Binding-site contacts:
Ligand atom CE1 contacts residue LYS781 of chain 1.J at 3.2 Å.
Ligand atom CA contacts residue ARG744 of chain 1.J at 3.6 Å.
Ligand atom CG2 contacts residue LEU746 of chain 1.J at 3.1 Å (hydrophobic).
Ligand atom CAE contacts residue ASN677 of chain 1.I at 3.4 Å.
Ligand atom OG1 contacts residue LEU746 of chain 1.J at 2.8 Å (h-bond).
Ligand atom CA contacts residue GLN739 of chain 1.J at 3.5 Å.
Ligand atom CA contacts residue ARG744 of chain 1.J at 3.4 Å.
Ligand atom OCD contacts residue ARG738 of chain 1.J at 2.5 Å (salt-bridge).
Ligand atom N contacts residue ASN677 of chain 1.I at 3.0 Å (h-bond).
Ligand atom CD1 contacts residue GLY778 of chain 1.J at 3.6 Å.
Ligand atom O contacts residue ARG744 of chain 1.J at 3.1 Å (salt-bridge).
Ligand atom CG2 contacts residue MET747 of chain 1.J at 3.6 Å (hydrophobic).
Ligand atom CBX contacts residue ARG738 of chain 1.J at 3.4 Å.
Ligand atom CBX contacts residue GLN739 of chain 1.J at 3.8 Å.
Ligand atom CD1 contacts residue LYS781 of chain 1.J at 3.1 Å.
Ligand atom CB contacts residue ALA779 of chain 1.J at 3.5 Å (hydrophobic).
Ligand atom O contacts residue ALA748 of chain 1.J at 3.2 Å (h-bond).
Ligand atom OCD contacts residue GLN739 of chain 1.J at 2.8 Å (h-bond).
Ligand atom O contacts residue ALA779 of chain 1.J at 3.0 Å.
Ligand atom C contacts residue ARG744 of chain 1.J at 3.6 Å.
Ligand atom O contacts residue ASN677 of chain 1.I at 3.0 Å (h-bond).
Ligand atom CCB contacts residue ARG738 of chain 1.J at 3.6 Å.
Ligand atom CBY contacts residue ARG738 of chain 1.J at 3.7 Å.
Ligand atom CCC contacts residue ARG738 of chain 1.J at 3.1 Å.
Ligand atom O contacts residue SER775 of chain 1.J at 2.6 Å (h-bond).
Ligand atom OCD contacts residue ARG744 of chain 1.J at 3.8 Å.
Ligand atom CA contacts residue ASP675 of chain 1.I at 3.5 Å.
Ligand atom CAD contacts residue ASP675 of chain 1.I at 3.4 Å.
Ligand atom CCE contacts residue LEU746 of chain 1.J at 3.1 Å (hydrophobic).
Ligand atom C contacts residue SER775 of chain 1.J at 3.4 Å.
Ligand atom O contacts residue GLY778 of chain 1.J at 3.8 Å.
Ligand atom C contacts residue GLN739 of chain 1.J at 3.2 Å.
Ligand atom CAD contacts residue ASN677 of chain 1.I at 3.3 Å.
Ligand atom CB contacts residue GLY778 of chain 1.J at 3.6 Å.
Ligand atom CB contacts residue GLY778 of chain 1.J at 3.5 Å.
Ligand atom CAE contacts residue ASP675 of chain 1.I at 3.3 Å.
Ligand atom N contacts residue ASP675 of chain 1.I at 2.6 Å (salt-bridge).
Ligand atom O contacts residue MET747 of chain 1.J at 3.5 Å.
Ligand atom CCE contacts residue GLY745 of chain 1.J at 3.3 Å.
Ligand atom O contacts residue GLN739 of chain 1.J at 2.6 Å (h-bond).

A protein and the small-molecule ligand that binds it are described below.
Small molecule (SMILES): CC[C@H](C)[C@H]1NC(=O)[C@@H](NC(=O)[C@H](C)[C@H](O)C(C)C)[C@@H](C)OC(=O)[C@@H]2COC(=O)CNC(=O)/C=C/[C@]3(CO3)[C@@H](C)Oc3ccc(cc3)[C@H](NC1=O)C(=O)N(C)[C@@H](Cc1ccccc1)C(=O)N[C@H]([C@@H](C)O)C(=O)N2

Sequence of chain 1.I:
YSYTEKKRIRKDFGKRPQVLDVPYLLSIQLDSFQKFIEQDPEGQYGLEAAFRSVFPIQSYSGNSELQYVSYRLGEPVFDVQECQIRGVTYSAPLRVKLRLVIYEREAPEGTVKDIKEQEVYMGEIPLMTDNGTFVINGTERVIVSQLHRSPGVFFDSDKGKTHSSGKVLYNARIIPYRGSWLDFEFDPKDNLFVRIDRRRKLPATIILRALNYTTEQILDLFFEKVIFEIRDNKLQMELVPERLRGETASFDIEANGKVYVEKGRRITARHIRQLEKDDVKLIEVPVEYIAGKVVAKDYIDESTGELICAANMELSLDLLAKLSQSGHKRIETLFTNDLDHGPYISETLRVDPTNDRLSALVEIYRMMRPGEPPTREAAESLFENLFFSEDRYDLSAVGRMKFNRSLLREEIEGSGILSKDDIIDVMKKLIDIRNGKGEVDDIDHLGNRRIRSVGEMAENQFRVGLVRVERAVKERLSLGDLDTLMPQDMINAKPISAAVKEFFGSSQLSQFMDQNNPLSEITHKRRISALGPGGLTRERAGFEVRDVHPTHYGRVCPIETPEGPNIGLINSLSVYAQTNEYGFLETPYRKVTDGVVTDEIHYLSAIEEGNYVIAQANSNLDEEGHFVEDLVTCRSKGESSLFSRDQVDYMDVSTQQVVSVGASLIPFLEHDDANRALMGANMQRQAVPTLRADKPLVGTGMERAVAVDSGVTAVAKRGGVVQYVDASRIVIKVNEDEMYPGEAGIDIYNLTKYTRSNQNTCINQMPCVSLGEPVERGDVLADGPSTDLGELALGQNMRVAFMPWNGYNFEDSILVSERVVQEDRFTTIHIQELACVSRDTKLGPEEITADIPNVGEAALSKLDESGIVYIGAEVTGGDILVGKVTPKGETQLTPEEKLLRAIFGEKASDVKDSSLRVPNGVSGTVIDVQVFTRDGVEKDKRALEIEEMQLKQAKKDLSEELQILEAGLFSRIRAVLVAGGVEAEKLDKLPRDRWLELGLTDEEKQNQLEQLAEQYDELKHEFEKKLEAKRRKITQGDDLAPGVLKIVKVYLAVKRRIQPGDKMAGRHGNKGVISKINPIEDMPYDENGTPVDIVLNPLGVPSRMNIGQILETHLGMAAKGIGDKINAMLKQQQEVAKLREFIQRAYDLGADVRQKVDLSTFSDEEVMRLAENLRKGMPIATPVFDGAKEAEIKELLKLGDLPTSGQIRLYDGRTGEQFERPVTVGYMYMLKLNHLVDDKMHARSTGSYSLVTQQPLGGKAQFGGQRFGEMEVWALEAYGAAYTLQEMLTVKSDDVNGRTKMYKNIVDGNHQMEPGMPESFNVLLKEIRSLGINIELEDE

Sequence of chain 1.J:
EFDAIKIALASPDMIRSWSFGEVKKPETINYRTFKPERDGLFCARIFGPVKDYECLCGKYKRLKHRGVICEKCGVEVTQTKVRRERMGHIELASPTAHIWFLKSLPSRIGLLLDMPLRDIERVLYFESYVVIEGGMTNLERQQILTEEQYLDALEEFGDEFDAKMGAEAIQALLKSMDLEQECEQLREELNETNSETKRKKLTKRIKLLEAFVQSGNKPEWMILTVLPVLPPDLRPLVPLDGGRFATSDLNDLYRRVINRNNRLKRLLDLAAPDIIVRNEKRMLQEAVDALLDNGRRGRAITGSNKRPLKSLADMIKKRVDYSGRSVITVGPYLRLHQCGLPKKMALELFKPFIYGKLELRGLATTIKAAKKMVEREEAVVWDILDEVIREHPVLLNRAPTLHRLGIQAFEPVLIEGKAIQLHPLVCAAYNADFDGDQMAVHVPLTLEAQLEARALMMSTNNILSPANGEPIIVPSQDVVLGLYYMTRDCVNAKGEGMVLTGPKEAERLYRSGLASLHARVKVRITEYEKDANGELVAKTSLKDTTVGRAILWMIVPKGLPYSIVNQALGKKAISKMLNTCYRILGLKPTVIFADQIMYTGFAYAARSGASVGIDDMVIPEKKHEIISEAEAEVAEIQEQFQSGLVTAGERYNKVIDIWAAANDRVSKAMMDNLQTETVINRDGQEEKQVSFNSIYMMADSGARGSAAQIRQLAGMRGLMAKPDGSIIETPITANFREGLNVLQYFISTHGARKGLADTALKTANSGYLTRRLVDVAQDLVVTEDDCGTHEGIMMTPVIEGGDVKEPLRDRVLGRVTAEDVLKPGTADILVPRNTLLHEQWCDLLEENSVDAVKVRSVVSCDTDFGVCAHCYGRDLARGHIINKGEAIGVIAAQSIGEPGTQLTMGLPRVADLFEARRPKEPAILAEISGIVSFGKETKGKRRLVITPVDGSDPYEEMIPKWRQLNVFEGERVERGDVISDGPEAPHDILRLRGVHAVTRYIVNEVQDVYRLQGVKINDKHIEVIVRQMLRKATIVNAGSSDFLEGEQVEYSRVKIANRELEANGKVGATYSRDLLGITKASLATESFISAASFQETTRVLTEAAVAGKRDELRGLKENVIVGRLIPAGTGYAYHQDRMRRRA